Binding-site contacts:
Ligand atom P contacts residue LYS188 of chain 1.A at 4.0 Å.
Ligand atom CA contacts residue VAL185 of chain 1.A at 3.2 Å (hydrophobic).
Ligand atom CG contacts residue LYS184 of chain 1.A at 3.9 Å.
Ligand atom O contacts residue ARG198 of chain 1.A at 3.0 Å (salt-bridge).
Ligand atom N contacts residue VAL185 of chain 1.A at 3.0 Å (h-bond).
Ligand atom C contacts residue ARG198 of chain 1.A at 3.3 Å.
Ligand atom O1P contacts residue LYS188 of chain 1.A at 4.0 Å.
Ligand atom O contacts residue VAL185 of chain 1.A at 2.9 Å (h-bond).
Ligand atom CD1 contacts residue VAL185 of chain 1.A at 3.8 Å (hydrophobic).
Ligand atom O contacts residue LYS184 of chain 1.A at 3.5 Å.
Ligand atom CE2 contacts residue ALA229 of chain 1.A at 3.7 Å (hydrophobic).
Ligand atom C contacts residue LYS184 of chain 1.A at 4.0 Å.
Ligand atom CA contacts residue GLY183 of chain 1.A at 4.0 Å.
Ligand atom CZ contacts residue ARG150 of chain 1.A at 3.4 Å.
Ligand atom OH contacts residue ASP146 of chain 1.A at 2.7 Å (salt-bridge).
Ligand atom O contacts residue VAL185 of chain 1.A at 3.6 Å.
Ligand atom C contacts residue VAL185 of chain 1.A at 3.8 Å (hydrophobic).
Ligand atom CD2 contacts residue ALA229 of chain 1.A at 3.5 Å (hydrophobic).
Ligand atom CZ contacts residue ASP146 of chain 1.A at 3.6 Å.
Ligand atom OH contacts residue ASN151 of chain 1.A at 4.0 Å.
Ligand atom N contacts residue GLY183 of chain 1.A at 3.8 Å.
Ligand atom O contacts residue PRO186 of chain 1.A at 3.4 Å.
Ligand atom CB contacts residue ARG150 of chain 1.A at 3.7 Å.
Ligand atom C contacts residue VAL185 of chain 1.A at 3.6 Å (hydrophobic).
Ligand atom CE1 contacts residue ASP146 of chain 1.A at 3.5 Å.
Ligand atom CE1 contacts residue ARG150 of chain 1.A at 4.0 Å.
Ligand atom O contacts residue ILE187 of chain 1.A at 3.8 Å.
Ligand atom CB contacts residue VAL185 of chain 1.A at 3.9 Å (hydrophobic).
Ligand atom CG contacts residue ARG150 of chain 1.A at 3.8 Å.
Ligand atom O contacts residue GLY183 of chain 1.A at 4.0 Å.
Ligand atom O contacts residue LYS184 of chain 1.A at 4.0 Å.
Ligand atom O1P contacts residue ALA229 of chain 1.A at 3.6 Å (h-bond).
Ligand atom CE1 contacts residue PRO186 of chain 1.A at 3.8 Å (hydrophobic).
Ligand atom O2P contacts residue LYS188 of chain 1.A at 3.3 Å (salt-bridge).
Ligand atom CD1 contacts residue PRO186 of chain 1.A at 3.6 Å (hydrophobic).
Ligand atom O contacts residue GLY183 of chain 1.A at 3.6 Å (h-bond).
Ligand atom N contacts residue LYS184 of chain 1.A at 3.9 Å.
Ligand atom OD1 contacts residue LYS184 of chain 1.A at 3.1 Å.
Ligand atom CE2 contacts residue ARG150 of chain 1.A at 4.0 Å.
Ligand atom OH contacts residue ARG150 of chain 1.A at 2.8 Å (salt-bridge).

Sequence of chain 1.A:
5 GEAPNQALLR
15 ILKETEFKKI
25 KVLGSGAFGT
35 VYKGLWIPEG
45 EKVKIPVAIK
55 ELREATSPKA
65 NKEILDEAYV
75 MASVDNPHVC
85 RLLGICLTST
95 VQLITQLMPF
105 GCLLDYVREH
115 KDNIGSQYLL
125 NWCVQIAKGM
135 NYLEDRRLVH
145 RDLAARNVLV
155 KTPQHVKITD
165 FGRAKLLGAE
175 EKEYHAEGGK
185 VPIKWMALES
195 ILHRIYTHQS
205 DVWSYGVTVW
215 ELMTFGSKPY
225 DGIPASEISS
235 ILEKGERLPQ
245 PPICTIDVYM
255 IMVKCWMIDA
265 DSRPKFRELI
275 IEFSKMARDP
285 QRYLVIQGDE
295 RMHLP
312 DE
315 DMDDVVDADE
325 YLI

The protein below binds the small molecule below.
Small molecule (SMILES): C[C@H](N)C(=O)N[C@@H](Cc1cnc[nH]1)C(=O)N[C@@H](CCC(N)=O)C(=O)N[C@@H](Cc1ccc(O)cc1)C(=O)N[C@@H](Cc1ccc(OP(=O)(O)O)cc1)C(=O)N[C@@H](CC(N)=O)C(=O)N[C@H](C=O)CC(=O)O